This small molecule binds to this protein.
Small molecule (SMILES): CC(=O)N[C@H]1CO[C@H](CO[C@@H]2O[C@@H](C)[C@@H](O)[C@@H](O)[C@@H]2O)[C@@H](O)[C@@H]1O

Binding-site contacts:
Ligand atom O7 contacts residue PRO98 of chain 1.F at 4.5 Å.
Ligand atom C8 contacts residue PRO98 of chain 1.F at 3.9 Å (hydrophobic).
Ligand atom C3 contacts residue ILE130 of chain 1.F at 4.4 Å (hydrophobic).
Ligand atom C6 contacts residue TRP103 of chain 1.F at 3.6 Å (hydrophobic).
Ligand atom C3 contacts residue ASN100 of chain 1.F at 3.7 Å.
Ligand atom C4 contacts residue ILE130 of chain 1.F at 4.1 Å (hydrophobic).
Ligand atom C5 contacts residue SER102 of chain 1.F at 3.9 Å.
Ligand atom O5 contacts residue ASN100 of chain 1.F at 2.4 Å (h-bond).
Ligand atom C7 contacts residue ASN100 of chain 1.F at 3.1 Å.
Ligand atom C8 contacts residue TRP99 of chain 1.F at 3.5 Å (hydrophobic).
Ligand atom C8 contacts residue ASN100 of chain 1.F at 3.9 Å.
Ligand atom O4 contacts residue TYR127 of chain 1.F at 4.3 Å.
Ligand atom O7 contacts residue ASN100 of chain 1.F at 3.2 Å (h-bond).
Ligand atom C6 contacts residue SER102 of chain 1.F at 3.6 Å.
Ligand atom C2 contacts residue ASN100 of chain 1.F at 2.4 Å.
Ligand atom N2 contacts residue ASN100 of chain 1.F at 2.8 Å (h-bond).
Ligand atom C5 contacts residue ASN100 of chain 1.F at 3.7 Å.
Ligand atom C1 contacts residue ASN100 of chain 1.F at 1.5 Å.
Ligand atom O5 contacts residue SER102 of chain 1.F at 3.9 Å.
Ligand atom C6 contacts residue TYR127 of chain 1.F at 3.7 Å (hydrophobic).
Ligand atom C4 contacts residue ASN100 of chain 1.F at 4.2 Å.
Ligand atom C5 contacts residue TRP103 of chain 1.F at 4.2 Å (hydrophobic).
Ligand atom O3 contacts residue ILE130 of chain 1.F at 4.0 Å.

Sequence of chain 1.F:
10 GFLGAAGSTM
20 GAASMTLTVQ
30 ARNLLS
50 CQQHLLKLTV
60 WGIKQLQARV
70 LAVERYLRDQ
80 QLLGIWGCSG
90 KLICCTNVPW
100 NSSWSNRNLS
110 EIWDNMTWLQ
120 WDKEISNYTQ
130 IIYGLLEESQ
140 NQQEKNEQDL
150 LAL